Sequence of chain 1.A:
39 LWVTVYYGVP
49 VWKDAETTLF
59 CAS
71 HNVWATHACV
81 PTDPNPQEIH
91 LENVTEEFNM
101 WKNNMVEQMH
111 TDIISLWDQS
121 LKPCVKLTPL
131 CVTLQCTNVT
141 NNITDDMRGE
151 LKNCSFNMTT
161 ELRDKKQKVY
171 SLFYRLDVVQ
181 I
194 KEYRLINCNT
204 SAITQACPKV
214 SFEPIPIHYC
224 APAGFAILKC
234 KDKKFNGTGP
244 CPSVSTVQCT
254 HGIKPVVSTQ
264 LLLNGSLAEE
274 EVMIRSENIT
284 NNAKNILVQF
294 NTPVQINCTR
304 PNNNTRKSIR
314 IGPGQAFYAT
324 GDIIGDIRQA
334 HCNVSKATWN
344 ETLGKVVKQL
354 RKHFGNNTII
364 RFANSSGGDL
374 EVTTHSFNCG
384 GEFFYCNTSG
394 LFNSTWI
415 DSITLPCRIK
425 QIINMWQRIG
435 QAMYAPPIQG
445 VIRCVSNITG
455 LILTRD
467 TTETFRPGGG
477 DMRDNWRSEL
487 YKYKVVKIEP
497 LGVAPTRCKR

Binding-site contacts:
Ligand atom N2 contacts residue ASN451 of chain 1.A at 2.9 Å (h-bond).
Ligand atom C2 contacts residue ASN451 of chain 1.A at 2.5 Å.
Ligand atom C5 contacts residue ASN451 of chain 1.A at 3.8 Å.
Ligand atom O7 contacts residue ASN267 of chain 1.A at 4.2 Å.
Ligand atom C4 contacts residue ASN451 of chain 1.A at 4.4 Å.
Ligand atom C1 contacts residue ASN451 of chain 1.A at 1.5 Å.
Ligand atom C3 contacts residue ASN451 of chain 1.A at 3.9 Å.
Ligand atom O7 contacts residue ASN451 of chain 1.A at 3.6 Å (h-bond).
Ligand atom C8 contacts residue ASN267 of chain 1.A at 3.5 Å.
Ligand atom C8 contacts residue ASN451 of chain 1.A at 4.0 Å.
Ligand atom O5 contacts residue PRO296 of chain 1.A at 3.9 Å.
Ligand atom C7 contacts residue ASN451 of chain 1.A at 3.4 Å.
Ligand atom O5 contacts residue ASN451 of chain 1.A at 2.5 Å (h-bond).
Ligand atom C7 contacts residue ASN267 of chain 1.A at 4.2 Å.
Ligand atom C1 contacts residue PRO296 of chain 1.A at 4.3 Å (hydrophobic).
Ligand atom C8 contacts residue NAG1 of chain 1.N at 3.2 Å.

This protein binds this small molecule.
Small molecule (SMILES): CC(=O)N[C@H]1[C@H](O[C@H]2[C@H](O)[C@@H](NC(C)=O)CO[C@@H]2CO)O[C@H](CO)[C@@H](O)[C@@H]1O